Binding-site contacts:
Ligand atom O4 contacts residue ASN80 of chain 37.D at 3.1 Å (h-bond).
Ligand atom O1 contacts residue HIS114 of chain 37.H at 2.8 Å (h-bond).
Ligand atom C1 contacts residue HIS82 of chain 37.H at 3.7 Å.
Ligand atom SAG contacts residue HIS114 of chain 37.H at 4.1 Å.
Ligand atom SBG contacts residue HIS82 of chain 37.F at 4.0 Å.
Ligand atom OAH contacts residue HIS82 of chain 37.D at 3.1 Å (h-bond).
Ligand atom OBE contacts residue HIS82 of chain 37.F at 2.9 Å (h-bond).
Ligand atom SBG contacts residue HIS114 of chain 37.F at 3.5 Å (h-bond).
Ligand atom OAB contacts residue ARG119 of chain 37.H at 3.5 Å.
Ligand atom OAH contacts residue ASN80 of chain 37.D at 3.2 Å (h-bond).
Ligand atom OAB contacts residue HIS114 of chain 37.H at 3.3 Å.
Ligand atom C5 contacts residue HIS82 of chain 37.H at 4.0 Å.
Ligand atom OBA contacts residue HIS114 of chain 37.D at 3.0 Å (h-bond).
Ligand atom SAG contacts residue HIS82 of chain 37.D at 3.7 Å.
Ligand atom O4 contacts residue HIS114 of chain 37.D at 3.6 Å.
Ligand atom O5 contacts residue HIS82 of chain 37.H at 3.2 Å (h-bond).
Ligand atom OBC contacts residue HIS82 of chain 37.F at 3.2 Å (h-bond).
Ligand atom C1 contacts residue HIS114 of chain 37.H at 3.5 Å.
Ligand atom OBI contacts residue HIS82 of chain 37.F at 2.9 Å.
Ligand atom OBI contacts residue HIS114 of chain 37.F at 3.0 Å (h-bond).
Ligand atom OAF contacts residue HIS82 of chain 37.D at 3.2 Å (h-bond).
Ligand atom O3 contacts residue HIS82 of chain 37.D at 3.9 Å.
Ligand atom SBB contacts residue HIS114 of chain 37.D at 4.2 Å.
Ligand atom C4 contacts residue ASN80 of chain 37.D at 4.0 Å.
Ligand atom OBA contacts residue HIS82 of chain 37.D at 4.3 Å.
Ligand atom SBB contacts residue HIS82 of chain 37.F at 3.5 Å (h-bond).
Ligand atom C6 contacts residue ASN80 of chain 37.D at 3.8 Å.
Ligand atom O3 contacts residue HIS114 of chain 37.D at 3.3 Å (h-bond).
Ligand atom SAG contacts residue ASN80 of chain 37.D at 4.3 Å.
Ligand atom N2 contacts residue HIS114 of chain 37.H at 4.1 Å.
Ligand atom O1 contacts residue HIS82 of chain 37.H at 3.6 Å.
Ligand atom C2 contacts residue HIS82 of chain 37.D at 4.2 Å.
Ligand atom OBF contacts residue HIS114 of chain 37.F at 3.9 Å.
Ligand atom OAF contacts residue HIS114 of chain 37.H at 4.1 Å.
Ligand atom OBC contacts residue HIS114 of chain 37.D at 4.1 Å.
Ligand atom C3 contacts residue HIS82 of chain 37.D at 4.3 Å.
Ligand atom O6B contacts residue ASN80 of chain 37.D at 3.0 Å (h-bond).
Ligand atom OBF contacts residue HIS82 of chain 37.F at 3.9 Å.
Ligand atom O2 contacts residue HIS82 of chain 37.F at 4.0 Å.
Ligand atom OBH contacts residue HIS114 of chain 37.F at 3.1 Å (h-bond).

The protein below binds the small molecule below.
Small molecule (SMILES): O=C(O)[C@@H]1O[C@H](O[C@H]2[C@@H](OS(=O)(=O)O)O[C@@H](O)[C@H](NS(=O)(=O)O)[C@H]2O)[C@@H](OS(=O)(=O)O)[C@H](O)[C@@H]1O

Sequence of chain 37.F:
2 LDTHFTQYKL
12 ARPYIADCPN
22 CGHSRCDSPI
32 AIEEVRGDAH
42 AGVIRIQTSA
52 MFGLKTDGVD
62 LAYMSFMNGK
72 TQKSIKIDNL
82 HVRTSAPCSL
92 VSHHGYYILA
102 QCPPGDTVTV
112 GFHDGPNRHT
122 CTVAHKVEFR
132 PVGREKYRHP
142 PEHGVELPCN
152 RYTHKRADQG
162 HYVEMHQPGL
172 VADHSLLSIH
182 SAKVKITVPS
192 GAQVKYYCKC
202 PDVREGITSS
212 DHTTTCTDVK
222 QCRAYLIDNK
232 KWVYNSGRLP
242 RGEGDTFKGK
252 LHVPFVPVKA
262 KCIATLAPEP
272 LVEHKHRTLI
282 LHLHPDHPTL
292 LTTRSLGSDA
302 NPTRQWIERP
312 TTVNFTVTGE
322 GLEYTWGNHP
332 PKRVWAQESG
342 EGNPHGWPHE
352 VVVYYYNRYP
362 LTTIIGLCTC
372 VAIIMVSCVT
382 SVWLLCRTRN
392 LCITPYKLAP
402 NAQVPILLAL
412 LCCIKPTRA

Sequence of chain 37.H:
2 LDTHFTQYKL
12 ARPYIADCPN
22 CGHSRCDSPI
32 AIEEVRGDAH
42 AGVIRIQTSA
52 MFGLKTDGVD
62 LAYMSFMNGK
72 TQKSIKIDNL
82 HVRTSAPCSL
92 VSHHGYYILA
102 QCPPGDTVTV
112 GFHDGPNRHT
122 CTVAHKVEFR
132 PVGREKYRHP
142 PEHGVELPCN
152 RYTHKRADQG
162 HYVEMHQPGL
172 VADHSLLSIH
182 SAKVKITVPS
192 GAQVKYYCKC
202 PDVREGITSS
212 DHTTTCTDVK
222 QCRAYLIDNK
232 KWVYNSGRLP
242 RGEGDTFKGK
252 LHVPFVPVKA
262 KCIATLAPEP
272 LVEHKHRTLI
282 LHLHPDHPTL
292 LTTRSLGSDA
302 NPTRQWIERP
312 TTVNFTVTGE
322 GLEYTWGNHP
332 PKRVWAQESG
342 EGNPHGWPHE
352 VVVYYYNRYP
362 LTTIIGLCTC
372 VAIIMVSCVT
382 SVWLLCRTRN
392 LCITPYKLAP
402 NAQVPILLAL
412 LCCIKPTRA

Sequence of chain 37.D:
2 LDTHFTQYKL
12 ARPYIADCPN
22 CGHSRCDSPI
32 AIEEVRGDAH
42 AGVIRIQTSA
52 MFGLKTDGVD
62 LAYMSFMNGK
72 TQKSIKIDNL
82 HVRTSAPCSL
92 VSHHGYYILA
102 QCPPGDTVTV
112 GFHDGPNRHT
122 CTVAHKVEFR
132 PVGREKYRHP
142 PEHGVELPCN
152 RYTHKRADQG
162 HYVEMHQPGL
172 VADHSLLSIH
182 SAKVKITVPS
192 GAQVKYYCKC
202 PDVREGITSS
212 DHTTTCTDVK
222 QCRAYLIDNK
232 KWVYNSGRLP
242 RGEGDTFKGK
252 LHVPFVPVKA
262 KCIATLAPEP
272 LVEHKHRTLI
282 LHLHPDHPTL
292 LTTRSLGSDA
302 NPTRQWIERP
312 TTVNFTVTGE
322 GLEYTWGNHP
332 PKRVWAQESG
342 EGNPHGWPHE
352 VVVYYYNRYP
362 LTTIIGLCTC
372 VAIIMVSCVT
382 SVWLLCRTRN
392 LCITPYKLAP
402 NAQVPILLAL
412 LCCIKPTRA